Sequence of chain 1.B:
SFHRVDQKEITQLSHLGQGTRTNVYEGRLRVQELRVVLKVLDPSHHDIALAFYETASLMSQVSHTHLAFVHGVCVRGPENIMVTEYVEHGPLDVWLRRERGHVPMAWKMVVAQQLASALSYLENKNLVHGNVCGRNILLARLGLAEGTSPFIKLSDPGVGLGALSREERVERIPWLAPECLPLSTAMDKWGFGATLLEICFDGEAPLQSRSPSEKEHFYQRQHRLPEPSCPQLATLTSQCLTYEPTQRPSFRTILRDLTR

Binding-site contacts:
Ligand atom N1 contacts residue VAL88 of chain 1.B at 3.4 Å.
Ligand atom C18 contacts residue GLN45 of chain 1.B at 3.1 Å.
Ligand atom N3 contacts residue VAL138 of chain 1.B at 2.9 Å (h-bond).
Ligand atom O3 contacts residue GLY141 of chain 1.B at 3.5 Å.
Ligand atom C15 contacts residue ARG186 of chain 1.B at 3.6 Å.
Ligand atom C9 contacts residue LEU43 of chain 1.B at 3.5 Å (hydrophobic).
Ligand atom C4 contacts residue LEU189 of chain 1.B at 3.3 Å (hydrophobic).
Ligand atom C18 contacts residue ARG186 of chain 1.B at 3.6 Å.
Ligand atom C19 contacts residue TYR137 of chain 1.B at 3.6 Å (hydrophobic).
Ligand atom O1 contacts residue SER206 of chain 1.B at 3.3 Å (h-bond).
Ligand atom C16 contacts residue ARG186 of chain 1.B at 3.5 Å.
Ligand atom C6 contacts residue THR135 of chain 1.B at 3.2 Å.
Ligand atom N2 contacts residue VAL88 of chain 1.B at 3.5 Å.
Ligand atom N5 contacts residue THR135 of chain 1.B at 3.4 Å (h-bond).
Ligand atom N1 contacts residue VAL138 of chain 1.B at 3.6 Å (h-bond).
Ligand atom C13 contacts residue VAL138 of chain 1.B at 3.7 Å (hydrophobic).
Ligand atom N6 contacts residue ARG186 of chain 1.B at 3.1 Å (salt-bridge).
Ligand atom N7 contacts residue ARG186 of chain 1.B at 3.6 Å.
Ligand atom N2 contacts residue VAL138 of chain 1.B at 3.0 Å (h-bond).
Ligand atom N5 contacts residue GLU136 of chain 1.B at 3.1 Å (salt-bridge).
Ligand atom C14 contacts residue GLU139 of chain 1.B at 3.2 Å.
Ligand atom C14 contacts residue TYR137 of chain 1.B at 3.7 Å (hydrophobic).
Ligand atom C2 contacts residue VAL138 of chain 1.B at 3.7 Å (hydrophobic).
Ligand atom N7 contacts residue GLN45 of chain 1.B at 3.2 Å (h-bond).
Ligand atom C1 contacts residue LEU189 of chain 1.B at 3.6 Å (hydrophobic).
Ligand atom O2 contacts residue LYS90 of chain 1.B at 3.6 Å (salt-bridge).
Ligand atom C20 contacts residue GLU139 of chain 1.B at 3.3 Å.
Ligand atom O1 contacts residue LYS90 of chain 1.B at 2.7 Å (salt-bridge).
Ligand atom C6 contacts residue ALA119 of chain 1.B at 3.6 Å (hydrophobic).
Ligand atom C3 contacts residue LEU189 of chain 1.B at 3.6 Å (hydrophobic).
Ligand atom N6 contacts residue GLN45 of chain 1.B at 3.6 Å.
Ligand atom N3 contacts residue GLY141 of chain 1.B at 3.4 Å.
Ligand atom C5 contacts residue LEU189 of chain 1.B at 3.5 Å (hydrophobic).
Ligand atom C14 contacts residue VAL138 of chain 1.B at 3.5 Å (hydrophobic).
Ligand atom C17 contacts residue GLY46 of chain 1.B at 3.3 Å.
Ligand atom C13 contacts residue GLY141 of chain 1.B at 3.4 Å.
Ligand atom C7 contacts residue VAL51 of chain 1.B at 3.7 Å (hydrophobic).
Ligand atom N5 contacts residue LEU189 of chain 1.B at 3.5 Å.
Ligand atom C16 contacts residue SER206 of chain 1.B at 3.7 Å.
Ligand atom N1 contacts residue GLU136 of chain 1.B at 3.3 Å (salt-bridge).

The small molecule below binds the protein below.
Small molecule (SMILES): CNC(=O)c1nnc(NC(=O)C2CC2)cc1Nc1cccc(-c2ncn(C)n2)c1OC